Sequence of chain 1.A:
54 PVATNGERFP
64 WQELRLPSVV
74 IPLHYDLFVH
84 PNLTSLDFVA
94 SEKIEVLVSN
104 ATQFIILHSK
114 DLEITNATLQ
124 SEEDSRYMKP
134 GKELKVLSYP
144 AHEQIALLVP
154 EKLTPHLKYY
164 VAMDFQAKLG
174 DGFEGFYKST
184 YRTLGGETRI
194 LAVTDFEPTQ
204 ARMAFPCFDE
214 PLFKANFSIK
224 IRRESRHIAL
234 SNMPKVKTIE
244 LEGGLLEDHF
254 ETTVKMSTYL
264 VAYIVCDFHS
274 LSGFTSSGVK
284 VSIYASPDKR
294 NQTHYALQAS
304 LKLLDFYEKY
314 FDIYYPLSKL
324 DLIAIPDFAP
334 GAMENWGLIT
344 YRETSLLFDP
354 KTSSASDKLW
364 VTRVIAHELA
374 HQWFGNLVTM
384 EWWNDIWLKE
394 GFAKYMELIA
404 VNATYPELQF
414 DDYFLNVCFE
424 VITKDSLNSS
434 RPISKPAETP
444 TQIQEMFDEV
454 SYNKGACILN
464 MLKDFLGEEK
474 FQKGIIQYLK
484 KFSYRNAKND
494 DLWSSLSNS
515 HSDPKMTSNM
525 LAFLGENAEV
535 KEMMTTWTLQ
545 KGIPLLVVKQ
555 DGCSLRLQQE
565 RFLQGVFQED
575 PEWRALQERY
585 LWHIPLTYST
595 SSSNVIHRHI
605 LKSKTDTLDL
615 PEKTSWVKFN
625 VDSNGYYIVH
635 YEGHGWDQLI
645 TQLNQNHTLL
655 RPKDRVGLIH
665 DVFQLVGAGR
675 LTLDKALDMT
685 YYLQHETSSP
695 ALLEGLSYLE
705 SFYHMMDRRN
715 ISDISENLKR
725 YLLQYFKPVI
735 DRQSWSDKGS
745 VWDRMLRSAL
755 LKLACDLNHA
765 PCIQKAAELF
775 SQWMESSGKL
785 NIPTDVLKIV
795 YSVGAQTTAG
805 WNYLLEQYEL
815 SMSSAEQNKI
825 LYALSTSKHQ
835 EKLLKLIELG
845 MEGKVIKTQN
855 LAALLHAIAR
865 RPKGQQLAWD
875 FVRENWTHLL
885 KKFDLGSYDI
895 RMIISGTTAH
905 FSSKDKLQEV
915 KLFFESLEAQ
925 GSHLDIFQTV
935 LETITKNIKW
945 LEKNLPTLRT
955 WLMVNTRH

Binding-site contacts:
Ligand atom C4 contacts residue ASN405 of chain 1.A at 4.2 Å.
Ligand atom N2 contacts residue ASN405 of chain 1.A at 2.9 Å (h-bond).
Ligand atom C8 contacts residue LYS466 of chain 1.A at 3.7 Å.
Ligand atom C2 contacts residue ASN405 of chain 1.A at 2.4 Å.
Ligand atom C8 contacts residue LEU401 of chain 1.A at 4.1 Å (hydrophobic).
Ligand atom O7 contacts residue ASN405 of chain 1.A at 4.0 Å.
Ligand atom O5 contacts residue ASN405 of chain 1.A at 2.3 Å (h-bond).
Ligand atom O7 contacts residue ILE402 of chain 1.A at 3.9 Å.
Ligand atom C3 contacts residue ASN405 of chain 1.A at 3.8 Å.
Ligand atom N2 contacts residue ASP414 of chain 1.A at 4.2 Å.
Ligand atom C8 contacts residue ASP414 of chain 1.A at 3.9 Å.
Ligand atom O7 contacts residue LYS466 of chain 1.A at 4.5 Å.
Ligand atom C1 contacts residue ASN405 of chain 1.A at 1.4 Å.
Ligand atom C5 contacts residue ASN405 of chain 1.A at 3.7 Å.
Ligand atom C7 contacts residue ASN405 of chain 1.A at 3.7 Å.

A small-molecule ligand and the protein it binds are described below.
Small molecule (SMILES): CC(=O)N[C@@H]1[C@@H](O)[C@H](O)[C@@H](CO)O[C@H]1O